Sequence of chain 2.A:
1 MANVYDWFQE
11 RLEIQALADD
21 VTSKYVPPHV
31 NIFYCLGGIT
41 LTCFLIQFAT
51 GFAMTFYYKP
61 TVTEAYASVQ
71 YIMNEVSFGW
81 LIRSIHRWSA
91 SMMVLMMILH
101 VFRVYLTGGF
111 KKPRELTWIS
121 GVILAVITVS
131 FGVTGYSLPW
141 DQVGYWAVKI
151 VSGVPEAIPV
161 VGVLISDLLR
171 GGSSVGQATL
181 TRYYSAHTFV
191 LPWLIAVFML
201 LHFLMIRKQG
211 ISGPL

A protein and the small-molecule ligand that binds it are described below.
Small molecule (SMILES): CCCCCCCCCCCCCc1oc2c(O)c(OC)cc(OC)c2c(=O)c1C

Binding-site contacts:
Ligand atom CAE contacts residue HEM1 of chain 2.L at 3.8 Å.
Ligand atom CBB contacts residue LEU37 of chain 2.B at 4.0 Å (hydrophobic).
Ligand atom CAU contacts residue PHE40 of chain 2.B at 3.5 Å (hydrophobic).
Ligand atom OBD contacts residue PHE40 of chain 2.B at 2.7 Å.
Ligand atom CAQ contacts residue HEM1 of chain 2.L at 3.8 Å.
Ligand atom OAO contacts residue LEU36 of chain 2.B at 3.9 Å.
Ligand atom CAV contacts residue PHE40 of chain 2.B at 4.0 Å (hydrophobic).
Ligand atom CAJ contacts residue ASP35 of chain 2.B at 4.0 Å.
Ligand atom CAG contacts residue HEM1 of chain 2.L at 4.1 Å.
Ligand atom CAL contacts residue LEU36 of chain 2.B at 4.1 Å (hydrophobic).
Ligand atom CAN contacts residue HEM1 of chain 2.L at 3.8 Å.
Ligand atom OAB contacts residue ALA31 of chain 2.B at 3.9 Å.
Ligand atom CAN contacts residue LEU36 of chain 2.B at 3.6 Å (hydrophobic).
Ligand atom CAT contacts residue HEM1 of chain 2.L at 3.9 Å.
Ligand atom CAW contacts residue PHE40 of chain 2.B at 3.5 Å (hydrophobic).
Ligand atom CAL contacts residue HEM1 of chain 2.L at 3.2 Å.
Ligand atom CAS contacts residue HEM1 of chain 2.L at 3.9 Å.
Ligand atom CAI contacts residue ARG207 of chain 2.A at 2.6 Å.
Ligand atom CAS contacts residue PHE40 of chain 2.B at 4.1 Å (hydrophobic).
Ligand atom CAJ contacts residue HEM1 of chain 2.L at 3.2 Å.
Ligand atom OAC contacts residue HEM1 of chain 2.L at 3.9 Å.
Ligand atom OAB contacts residue HEM1 of chain 2.L at 3.6 Å.
Ligand atom OAK contacts residue HEM1 of chain 2.L at 2.4 Å.
Ligand atom CAM contacts residue HEM1 of chain 2.L at 2.8 Å.
Ligand atom OBD contacts residue HEM1 of chain 2.L at 1.5 Å.
Ligand atom CAP contacts residue HEM1 of chain 2.L at 3.6 Å.
Ligand atom CBB contacts residue PRO41 of chain 2.B at 4.1 Å (hydrophobic).
Ligand atom OAC contacts residue ARG207 of chain 2.A at 3.1 Å (salt-bridge).
Ligand atom CAH contacts residue HEM1 of chain 2.L at 3.5 Å.
Ligand atom CAT contacts residue PHE40 of chain 2.B at 3.8 Å (hydrophobic).
Ligand atom CAJ contacts residue VAL26 of chain 2.A at 3.8 Å (hydrophobic).
Ligand atom CAM contacts residue LEU36 of chain 2.B at 3.4 Å (hydrophobic).
Ligand atom CAH contacts residue ARG207 of chain 2.A at 3.6 Å.
Ligand atom CAG contacts residue ARG207 of chain 2.A at 3.7 Å.
Ligand atom CAA contacts residue HEM1 of chain 2.L at 2.4 Å.
Ligand atom CAM contacts residue PHE40 of chain 2.B at 3.3 Å (hydrophobic).
Ligand atom CAI contacts residue HEM1 of chain 2.L at 3.6 Å.
Ligand atom CAD contacts residue HEM1 of chain 2.L at 3.8 Å.
Ligand atom OAO contacts residue HEM1 of chain 2.L at 4.0 Å.
Ligand atom CBC contacts residue PHE24 of chain 2.D at 3.6 Å (hydrophobic).

Sequence of chain 2.D:
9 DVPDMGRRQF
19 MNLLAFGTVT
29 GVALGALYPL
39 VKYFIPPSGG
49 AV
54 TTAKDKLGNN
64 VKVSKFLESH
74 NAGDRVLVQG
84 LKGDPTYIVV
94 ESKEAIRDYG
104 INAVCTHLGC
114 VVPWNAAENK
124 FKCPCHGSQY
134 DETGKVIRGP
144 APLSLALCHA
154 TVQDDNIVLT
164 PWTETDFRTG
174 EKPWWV

Sequence of chain 2.B:
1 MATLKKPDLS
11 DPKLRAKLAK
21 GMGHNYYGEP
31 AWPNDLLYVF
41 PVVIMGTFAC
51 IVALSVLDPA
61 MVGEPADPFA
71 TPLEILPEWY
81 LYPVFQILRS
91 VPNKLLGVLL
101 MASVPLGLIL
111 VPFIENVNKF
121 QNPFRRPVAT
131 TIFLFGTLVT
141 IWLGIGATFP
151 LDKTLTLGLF